Binding-site contacts:
Ligand atom N21 contacts residue LEU180 of chain 1.B at 3.5 Å.
Ligand atom C22 contacts residue ALA61 of chain 1.B at 3.7 Å (hydrophobic).
Ligand atom N21 contacts residue CYS114 of chain 1.B at 3.2 Å (h-bond).
Ligand atom C6 contacts residue GLU80 of chain 1.B at 3.3 Å.
Ligand atom N9 contacts residue GLU80 of chain 1.B at 3.1 Å (salt-bridge).
Ligand atom F27 contacts residue ILE189 of chain 1.B at 3.2 Å.
Ligand atom C23 contacts residue LEU180 of chain 1.B at 3.6 Å (hydrophobic).
Ligand atom C12 contacts residue ASP191 of chain 1.B at 3.7 Å.
Ligand atom C1 contacts residue VAL109 of chain 1.B at 3.5 Å (hydrophobic).
Ligand atom F25 contacts residue ILE87 of chain 1.B at 3.5 Å.
Ligand atom F26 contacts residue CYS190 of chain 1.B at 3.5 Å.
Ligand atom C2 contacts residue VAL111 of chain 1.B at 3.6 Å (hydrophobic).
Ligand atom F26 contacts residue HIS171 of chain 1.B at 3.2 Å.
Ligand atom F25 contacts residue LEU164 of chain 1.B at 3.5 Å.
Ligand atom F27 contacts residue VAL94 of chain 1.B at 3.5 Å.
Ligand atom C22 contacts residue GLU112 of chain 1.B at 3.1 Å.
Ligand atom C23 contacts residue VAL111 of chain 1.B at 3.7 Å (hydrophobic).
Ligand atom O10 contacts residue VAL94 of chain 1.B at 3.5 Å.
Ligand atom C19 contacts residue LEU180 of chain 1.B at 3.6 Å (hydrophobic).
Ligand atom C7 contacts residue ASP191 of chain 1.B at 3.2 Å.
Ligand atom N21 contacts residue ALA61 of chain 1.B at 3.6 Å.
Ligand atom N9 contacts residue ASP191 of chain 1.B at 3.6 Å (salt-bridge).
Ligand atom C17 contacts residue PHE192 of chain 1.B at 3.7 Å (hydrophobic).
Ligand atom C16 contacts residue ASP191 of chain 1.B at 3.7 Å.
Ligand atom C3 contacts residue VAL111 of chain 1.B at 3.6 Å (hydrophobic).
Ligand atom N8 contacts residue ASP191 of chain 1.B at 3.7 Å.
Ligand atom C20 contacts residue LEU180 of chain 1.B at 3.6 Å (hydrophobic).
Ligand atom O10 contacts residue ASP191 of chain 1.B at 2.8 Å (salt-bridge).
Ligand atom F26 contacts residue ILE189 of chain 1.B at 3.6 Å.
Ligand atom C16 contacts residue GLU80 of chain 1.B at 3.6 Å.
Ligand atom C6 contacts residue VAL111 of chain 1.B at 3.7 Å (hydrophobic).
Ligand atom C19 contacts residue PHE192 of chain 1.B at 3.7 Å (hydrophobic).
Ligand atom C1 contacts residue LYS63 of chain 1.B at 3.6 Å.
Ligand atom F27 contacts residue VAL93 of chain 1.B at 3.4 Å.
Ligand atom N21 contacts residue GLU112 of chain 1.B at 3.6 Å.
Ligand atom C1 contacts residue VAL111 of chain 1.B at 3.7 Å (hydrophobic).
Ligand atom O10 contacts residue CYS190 of chain 1.B at 3.5 Å.
Ligand atom C18 contacts residue LEU180 of chain 1.B at 3.6 Å (hydrophobic).
Ligand atom C2 contacts residue LYS63 of chain 1.B at 3.6 Å.
Ligand atom C22 contacts residue LEU180 of chain 1.B at 3.5 Å (hydrophobic).

This protein binds this small molecule.
Small molecule (SMILES): O=C(Nc1cccc(C(F)(F)F)c1)c1ccccc1NCc1ccncc1

Sequence of chain 1.B:
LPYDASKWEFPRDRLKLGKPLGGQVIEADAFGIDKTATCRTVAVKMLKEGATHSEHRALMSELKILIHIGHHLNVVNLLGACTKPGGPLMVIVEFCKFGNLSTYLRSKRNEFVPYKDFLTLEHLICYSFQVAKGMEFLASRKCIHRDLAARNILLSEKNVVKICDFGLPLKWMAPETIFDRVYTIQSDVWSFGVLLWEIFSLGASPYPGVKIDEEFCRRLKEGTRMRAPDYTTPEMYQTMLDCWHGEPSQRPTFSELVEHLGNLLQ